A protein and the small-molecule ligand that binds it are described below.
Small molecule (SMILES): O=C(O)C(=O)Nc1sc2c(c1C(=O)O)CCO[C@H]2COC1=NS(=O)(=O)c2ccccc21

Sequence of chain 1.A:
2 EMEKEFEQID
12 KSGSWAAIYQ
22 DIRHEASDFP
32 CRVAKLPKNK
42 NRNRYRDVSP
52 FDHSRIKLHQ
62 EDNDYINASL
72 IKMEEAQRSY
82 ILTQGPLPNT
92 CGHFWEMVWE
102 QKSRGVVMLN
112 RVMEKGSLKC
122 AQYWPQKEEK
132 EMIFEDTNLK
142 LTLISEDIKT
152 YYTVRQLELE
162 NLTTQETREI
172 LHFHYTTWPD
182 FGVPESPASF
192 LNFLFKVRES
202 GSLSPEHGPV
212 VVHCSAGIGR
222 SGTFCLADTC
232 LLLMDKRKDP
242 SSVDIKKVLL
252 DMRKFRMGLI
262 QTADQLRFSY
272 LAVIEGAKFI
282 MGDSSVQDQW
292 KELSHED

Binding-site contacts:
Ligand atom C15 contacts residue CYS215 of chain 1.A at 3.5 Å (hydrophobic).
Ligand atom O16 contacts residue ARG221 of chain 1.A at 2.9 Å (salt-bridge).
Ligand atom O17 contacts residue ALA217 of chain 1.A at 3.4 Å (h-bond).
Ligand atom C9 contacts residue PHE182 of chain 1.A at 3.3 Å (hydrophobic).
Ligand atom O31 contacts residue ASP48 of chain 1.A at 3.2 Å (salt-bridge).
Ligand atom O16 contacts residue ASP181 of chain 1.A at 3.4 Å (salt-bridge).
Ligand atom C10 contacts residue TYR46 of chain 1.A at 3.5 Å (hydrophobic).
Ligand atom C26 contacts residue ASP48 of chain 1.A at 3.2 Å.
Ligand atom O12 contacts residue SER216 of chain 1.A at 3.3 Å (h-bond).
Ligand atom C29 contacts residue ASP48 of chain 1.A at 3.4 Å.
Ligand atom O18 contacts residue ILE219 of chain 1.A at 3.5 Å.
Ligand atom N13 contacts residue ASP181 of chain 1.A at 3.5 Å (salt-bridge).
Ligand atom O17 contacts residue CYS215 of chain 1.A at 3.1 Å.
Ligand atom C15 contacts residue ARG221 of chain 1.A at 3.5 Å.
Ligand atom O12 contacts residue ASP181 of chain 1.A at 2.8 Å (salt-bridge).
Ligand atom C27 contacts residue ASP48 of chain 1.A at 3.4 Å.
Ligand atom O12 contacts residue TYR46 of chain 1.A at 3.1 Å (h-bond).
Ligand atom C10 contacts residue PHE182 of chain 1.A at 3.6 Å (hydrophobic).
Ligand atom C10 contacts residue LYS120 of chain 1.A at 3.4 Å.
Ligand atom O17 contacts residue ASP181 of chain 1.A at 3.5 Å (salt-bridge).
Ligand atom O18 contacts residue GLY220 of chain 1.A at 2.9 Å (h-bond).
Ligand atom C8 contacts residue PHE182 of chain 1.A at 3.3 Å (hydrophobic).
Ligand atom C8 contacts residue ALA217 of chain 1.A at 3.4 Å (hydrophobic).
Ligand atom O30 contacts residue GLY259 of chain 1.A at 3.2 Å.
Ligand atom N25 contacts residue ILE219 of chain 1.A at 3.5 Å.
Ligand atom C15 contacts residue ASP181 of chain 1.A at 3.2 Å.
Ligand atom N13 contacts residue ALA217 of chain 1.A at 3.5 Å.
Ligand atom C4 contacts residue PHE182 of chain 1.A at 3.5 Å (hydrophobic).
Ligand atom C23 contacts residue ASP48 of chain 1.A at 3.4 Å.
Ligand atom O12 contacts residue LYS120 of chain 1.A at 3.0 Å (salt-bridge).
Ligand atom C10 contacts residue ASP181 of chain 1.A at 3.6 Å.
Ligand atom O17 contacts residue ARG221 of chain 1.A at 3.0 Å (salt-bridge).
Ligand atom S7 contacts residue ALA217 of chain 1.A at 3.5 Å.
Ligand atom O11 contacts residue PHE182 of chain 1.A at 3.6 Å.
Ligand atom O11 contacts residue LYS120 of chain 1.A at 2.8 Å (salt-bridge).
Ligand atom O31 contacts residue MET258 of chain 1.A at 3.1 Å (h-bond).
Ligand atom C19 contacts residue GLN262 of chain 1.A at 3.1 Å.
Ligand atom O16 contacts residue CYS215 of chain 1.A at 3.6 Å (h-bond).
Ligand atom O31 contacts residue ILE219 of chain 1.A at 3.5 Å.
Ligand atom O17 contacts residue SER216 of chain 1.A at 2.8 Å (h-bond).